This small molecule binds to this protein.
Small molecule (SMILES): OCCCO

Binding-site contacts:
Ligand atom O1 contacts residue TRP222 of chain 1.A at 4.2 Å.
Ligand atom O3 contacts residue CA1 of chain 1.F at 4.1 Å.
Ligand atom C2 contacts residue ASP352 of chain 1.A at 3.8 Å.
Ligand atom C3 contacts residue TRP222 of chain 1.A at 4.0 Å (hydrophobic).
Ligand atom C1 contacts residue ALA298 of chain 1.A at 3.6 Å (hydrophobic).
Ligand atom O1 contacts residue ALA298 of chain 1.A at 4.5 Å.
Ligand atom C1 contacts residue SER300 of chain 1.A at 4.1 Å.
Ligand atom C1 contacts residue ASP352 of chain 1.A at 4.0 Å.
Ligand atom C3 contacts residue GLY353 of chain 1.A at 4.3 Å.
Ligand atom O3 contacts residue ALA346 of chain 1.A at 3.7 Å.
Ligand atom C2 contacts residue GLU297 of chain 1.A at 4.0 Å.
Ligand atom C2 contacts residue TRP222 of chain 1.A at 3.1 Å (hydrophobic).
Ligand atom C3 contacts residue ASP352 of chain 1.A at 3.1 Å.
Ligand atom O1 contacts residue SER300 of chain 1.A at 4.0 Å.
Ligand atom C3 contacts residue GLU297 of chain 1.A at 3.0 Å.
Ligand atom O3 contacts residue HIS348 of chain 1.A at 4.2 Å.
Ligand atom C1 contacts residue TRP222 of chain 1.A at 4.3 Å (hydrophobic).
Ligand atom O3 contacts residue GLU347 of chain 1.A at 3.4 Å.
Ligand atom O3 contacts residue GLU297 of chain 1.A at 2.9 Å (salt-bridge).
Ligand atom O3 contacts residue TRP222 of chain 1.A at 3.3 Å.
Ligand atom O3 contacts residue ASP352 of chain 1.A at 4.3 Å.
Ligand atom C1 contacts residue GLU297 of chain 1.A at 4.2 Å.

Sequence of chain 1.A:
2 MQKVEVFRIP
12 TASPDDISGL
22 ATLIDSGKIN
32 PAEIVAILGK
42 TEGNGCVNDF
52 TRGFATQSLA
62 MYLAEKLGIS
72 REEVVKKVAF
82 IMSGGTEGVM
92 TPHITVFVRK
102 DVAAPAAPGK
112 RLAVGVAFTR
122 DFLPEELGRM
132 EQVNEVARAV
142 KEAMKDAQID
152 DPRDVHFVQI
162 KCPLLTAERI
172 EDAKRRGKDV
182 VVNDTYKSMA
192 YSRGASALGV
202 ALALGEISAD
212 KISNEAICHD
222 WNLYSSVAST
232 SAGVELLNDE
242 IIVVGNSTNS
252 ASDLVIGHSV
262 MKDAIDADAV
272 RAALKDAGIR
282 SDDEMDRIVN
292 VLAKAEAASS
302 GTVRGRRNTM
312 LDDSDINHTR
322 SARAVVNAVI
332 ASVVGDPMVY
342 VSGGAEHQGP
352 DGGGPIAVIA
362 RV